Sequence of chain 1.B:
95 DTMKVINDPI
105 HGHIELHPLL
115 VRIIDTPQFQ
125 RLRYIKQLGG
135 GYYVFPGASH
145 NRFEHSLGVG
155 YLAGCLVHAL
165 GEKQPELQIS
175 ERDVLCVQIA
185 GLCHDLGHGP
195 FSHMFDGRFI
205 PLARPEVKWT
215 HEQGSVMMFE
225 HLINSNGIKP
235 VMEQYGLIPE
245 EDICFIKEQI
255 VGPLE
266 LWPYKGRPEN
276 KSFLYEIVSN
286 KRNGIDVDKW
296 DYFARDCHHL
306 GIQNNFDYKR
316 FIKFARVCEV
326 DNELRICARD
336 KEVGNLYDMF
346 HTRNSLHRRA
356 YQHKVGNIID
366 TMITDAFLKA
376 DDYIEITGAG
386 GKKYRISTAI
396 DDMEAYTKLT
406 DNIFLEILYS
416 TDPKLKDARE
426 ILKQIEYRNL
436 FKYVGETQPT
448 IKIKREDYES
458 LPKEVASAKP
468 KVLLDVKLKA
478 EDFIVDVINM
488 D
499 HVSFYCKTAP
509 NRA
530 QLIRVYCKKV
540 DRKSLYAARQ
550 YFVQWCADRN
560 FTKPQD

This small molecule binds to this protein.
Small molecule (SMILES): Nc1nc2c(ncn2[C@H]2CC[C@@H](CO[P](=O)(O)O[P](=O)(O)OP(=O)(O)O)O2)c(=O)[nH]1

Binding-site contacts:
Ligand atom C8 contacts residue ILE100 of chain 1.A at 3.6 Å (hydrophobic).
Ligand atom O2B contacts residue MG1 of chain 1.F at 2.9 Å.
Ligand atom N3 contacts residue ARG433 of chain 1.B at 3.3 Å (salt-bridge).
Ligand atom N1 contacts residue ARG433 of chain 1.B at 3.7 Å.
Ligand atom N2 contacts residue ASP119 of chain 1.A at 2.9 Å (salt-bridge).
Ligand atom O2A contacts residue VAL360 of chain 1.B at 3.3 Å.
Ligand atom O6 contacts residue PHE147 of chain 1.A at 3.5 Å.
Ligand atom O6 contacts residue GLN124 of chain 1.A at 2.9 Å (h-bond).
Ligand atom O6 contacts residue ARG127 of chain 1.A at 3.5 Å (salt-bridge).
Ligand atom O1A contacts residue LYS98 of chain 1.A at 3.2 Å.
Ligand atom O1B contacts residue LYS98 of chain 1.A at 3.3 Å.
Ligand atom C8 contacts residue VAL138 of chain 1.B at 3.1 Å (hydrophobic).
Ligand atom C1' contacts residue VAL138 of chain 1.B at 3.6 Å (hydrophobic).
Ligand atom O1B contacts residue MG1 of chain 1.F at 2.6 Å.
Ligand atom N9 contacts residue ARG433 of chain 1.B at 3.4 Å (salt-bridge).
Ligand atom N7 contacts residue TYR137 of chain 1.B at 3.3 Å (h-bond).
Ligand atom C6 contacts residue ARG433 of chain 1.B at 3.5 Å.
Ligand atom C8 contacts residue TYR137 of chain 1.B at 3.3 Å (hydrophobic).
Ligand atom C5 contacts residue ARG433 of chain 1.B at 3.5 Å.
Ligand atom N1 contacts residue ASP119 of chain 1.A at 2.6 Å (salt-bridge).
Ligand atom O6 contacts residue ILE118 of chain 1.A at 3.7 Å.
Ligand atom C5 contacts residue ILE100 of chain 1.A at 3.8 Å (hydrophobic).
Ligand atom O2G contacts residue LYS98 of chain 1.A at 3.2 Å (salt-bridge).
Ligand atom N7 contacts residue ILE100 of chain 1.A at 3.7 Å.
Ligand atom O4' contacts residue ARG433 of chain 1.B at 3.2 Å (salt-bridge).
Ligand atom C2' contacts residue VAL99 of chain 1.A at 3.8 Å (hydrophobic).
Ligand atom N9 contacts residue ILE100 of chain 1.A at 3.6 Å.
Ligand atom C2 contacts residue ARG433 of chain 1.B at 3.4 Å.
Ligand atom O6 contacts residue ASP119 of chain 1.A at 3.8 Å.
Ligand atom O2A contacts residue ARG433 of chain 1.B at 2.9 Å (salt-bridge).
Ligand atom C6 contacts residue ASP119 of chain 1.A at 3.6 Å.
Ligand atom N7 contacts residue ARG127 of chain 1.A at 3.3 Å (salt-bridge).
Ligand atom C4 contacts residue ILE100 of chain 1.A at 3.7 Å (hydrophobic).
Ligand atom C2 contacts residue ASP119 of chain 1.A at 3.4 Å.
Ligand atom N2 contacts residue ARG433 of chain 1.B at 3.6 Å.
Ligand atom O2A contacts residue LEU435 of chain 1.B at 3.2 Å.
Ligand atom PB contacts residue MG1 of chain 1.F at 3.3 Å.
Ligand atom C4 contacts residue ARG433 of chain 1.B at 3.1 Å.
Ligand atom N9 contacts residue VAL138 of chain 1.B at 3.8 Å.
Ligand atom C2' contacts residue ILE100 of chain 1.A at 3.5 Å (hydrophobic).

Sequence of chain 1.A:
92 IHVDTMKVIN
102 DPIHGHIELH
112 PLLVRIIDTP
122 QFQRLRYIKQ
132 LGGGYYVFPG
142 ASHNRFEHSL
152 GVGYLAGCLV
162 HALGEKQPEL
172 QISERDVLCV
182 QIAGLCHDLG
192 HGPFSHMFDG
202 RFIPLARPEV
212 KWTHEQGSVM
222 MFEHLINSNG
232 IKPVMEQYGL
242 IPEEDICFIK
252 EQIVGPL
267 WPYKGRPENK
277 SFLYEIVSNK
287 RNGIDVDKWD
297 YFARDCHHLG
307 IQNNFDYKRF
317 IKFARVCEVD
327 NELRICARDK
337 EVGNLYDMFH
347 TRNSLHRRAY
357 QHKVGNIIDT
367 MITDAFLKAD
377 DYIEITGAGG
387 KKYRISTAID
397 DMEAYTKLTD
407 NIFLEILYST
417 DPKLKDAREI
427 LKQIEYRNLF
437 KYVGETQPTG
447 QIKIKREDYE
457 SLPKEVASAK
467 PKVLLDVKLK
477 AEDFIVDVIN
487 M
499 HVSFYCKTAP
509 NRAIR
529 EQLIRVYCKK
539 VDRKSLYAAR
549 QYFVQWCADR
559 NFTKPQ